Sequence of chain 1.A:
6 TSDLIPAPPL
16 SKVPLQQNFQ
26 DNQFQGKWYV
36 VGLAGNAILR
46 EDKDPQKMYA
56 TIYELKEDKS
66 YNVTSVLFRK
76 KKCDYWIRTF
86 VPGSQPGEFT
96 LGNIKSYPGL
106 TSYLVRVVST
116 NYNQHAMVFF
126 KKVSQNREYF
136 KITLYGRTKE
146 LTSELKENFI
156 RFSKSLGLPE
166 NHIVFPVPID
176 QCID

A protein and the small-molecule ligand that binds it are described below.
Small molecule (SMILES): O=C(N[C@@H](CO)C(=O)O)c1cccc(O)c1O

Binding-site contacts:
Ligand atom C10 contacts residue LYS136 of chain 1.A at 3.9 Å.
Ligand atom C4 contacts residue LYS127 of chain 1.A at 3.8 Å.
Ligand atom C19 contacts residue LYS127 of chain 1.A at 3.6 Å.
Ligand atom O7 contacts residue ALA42 of chain 1.A at 3.6 Å.
Ligand atom C10 contacts residue TYR134 of chain 1.A at 4.0 Å (hydrophobic).
Ligand atom C13 contacts residue LYS127 of chain 1.A at 3.7 Å.
Ligand atom C7 contacts residue LYS127 of chain 1.A at 3.8 Å.
Ligand atom C10 contacts residue PHE125 of chain 1.A at 3.8 Å (hydrophobic).
Ligand atom C1 contacts residue DBH1 of chain 1.G at 3.2 Å.
Ligand atom N1 contacts residue LYS127 of chain 1.A at 3.7 Å.
Ligand atom O4 contacts residue DBH1 of chain 1.F at 2.9 Å (h-bond).
Ligand atom C7 contacts residue PHE125 of chain 1.A at 3.5 Å (hydrophobic).
Ligand atom C1 contacts residue LYS136 of chain 1.A at 3.3 Å.
Ligand atom O1 contacts residue DBH1 of chain 1.F at 3.1 Å (h-bond).
Ligand atom C13 contacts residue TYR134 of chain 1.A at 3.6 Å (hydrophobic).
Ligand atom C16 contacts residue LYS127 of chain 1.A at 3.4 Å.
Ligand atom O1 contacts residue LYS136 of chain 1.A at 3.1 Å (salt-bridge).
Ligand atom C10 contacts residue LYS127 of chain 1.A at 3.8 Å.
Ligand atom C4 contacts residue FE1 of chain 1.D at 3.2 Å.
Ligand atom O1 contacts residue FE1 of chain 1.D at 2.2 Å.
Ligand atom C16 contacts residue LYS136 of chain 1.A at 3.8 Å.
Ligand atom C4 contacts residue LYS136 of chain 1.A at 3.5 Å.
Ligand atom O1 contacts residue LYS127 of chain 1.A at 3.2 Å (salt-bridge).
Ligand atom O4 contacts residue LYS136 of chain 1.A at 3.5 Å (salt-bridge).
Ligand atom C1 contacts residue DBH1 of chain 1.F at 4.0 Å.
Ligand atom C13 contacts residue LYS136 of chain 1.A at 3.9 Å.
Ligand atom O4 contacts residue TYR108 of chain 1.A at 2.9 Å (h-bond).
Ligand atom C4 contacts residue TYR108 of chain 1.A at 4.0 Å (hydrophobic).
Ligand atom O4 contacts residue DBH1 of chain 1.G at 2.9 Å (h-bond).
Ligand atom C4 contacts residue DBH1 of chain 1.G at 3.5 Å.
Ligand atom C4 contacts residue DBH1 of chain 1.F at 3.8 Å.
Ligand atom C13 contacts residue PHE135 of chain 1.A at 4.0 Å (hydrophobic).
Ligand atom O7 contacts residue TYR134 of chain 1.A at 3.8 Å.
Ligand atom C10 contacts residue PHE135 of chain 1.A at 3.9 Å (hydrophobic).
Ligand atom C1 contacts residue LYS127 of chain 1.A at 3.2 Å.
Ligand atom C1 contacts residue FE1 of chain 1.D at 3.1 Å.
Ligand atom O1 contacts residue DBH1 of chain 1.G at 2.6 Å (h-bond).
Ligand atom O13 contacts residue LYS127 of chain 1.A at 3.4 Å (salt-bridge).
Ligand atom O4 contacts residue FE1 of chain 1.D at 2.3 Å.
Ligand atom C28 contacts residue ALA42 of chain 1.A at 3.8 Å (hydrophobic).